This small molecule binds to this protein.
Small molecule (SMILES): CC(=O)N[C@@H]1[C@@H](O)[C@H](O)[C@@H](CO)O[C@H]1O

Sequence of chain 2.A:
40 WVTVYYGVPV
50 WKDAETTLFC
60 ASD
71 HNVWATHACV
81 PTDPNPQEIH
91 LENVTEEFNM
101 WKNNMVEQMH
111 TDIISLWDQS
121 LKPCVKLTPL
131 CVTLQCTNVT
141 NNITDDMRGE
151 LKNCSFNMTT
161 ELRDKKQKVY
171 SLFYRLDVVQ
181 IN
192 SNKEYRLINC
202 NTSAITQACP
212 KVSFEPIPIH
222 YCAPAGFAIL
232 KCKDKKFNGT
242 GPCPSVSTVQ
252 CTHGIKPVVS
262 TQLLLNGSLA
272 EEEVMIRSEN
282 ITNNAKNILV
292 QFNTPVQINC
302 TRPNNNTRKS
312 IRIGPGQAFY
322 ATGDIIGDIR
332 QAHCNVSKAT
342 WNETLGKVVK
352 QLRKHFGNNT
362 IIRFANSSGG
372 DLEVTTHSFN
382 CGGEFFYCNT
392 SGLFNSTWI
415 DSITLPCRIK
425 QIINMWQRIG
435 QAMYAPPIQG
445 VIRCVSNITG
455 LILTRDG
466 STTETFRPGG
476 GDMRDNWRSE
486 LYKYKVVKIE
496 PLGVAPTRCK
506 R

Binding-site contacts:
Ligand atom C4 contacts residue ASN142 of chain 2.A at 4.1 Å.
Ligand atom C5 contacts residue ASN142 of chain 2.A at 3.7 Å.
Ligand atom C1 contacts residue ASN142 of chain 2.A at 1.4 Å.
Ligand atom C8 contacts residue ASN141 of chain 2.A at 3.5 Å.
Ligand atom C2 contacts residue ASN142 of chain 2.A at 2.4 Å.
Ligand atom O5 contacts residue ASN142 of chain 2.A at 2.4 Å (h-bond).
Ligand atom O7 contacts residue ASN141 of chain 2.A at 4.0 Å.
Ligand atom C7 contacts residue ASN141 of chain 2.A at 4.1 Å.
Ligand atom C8 contacts residue ASN142 of chain 2.A at 4.2 Å.
Ligand atom O7 contacts residue ASN142 of chain 2.A at 4.0 Å.
Ligand atom C3 contacts residue ASN142 of chain 2.A at 3.7 Å.
Ligand atom N2 contacts residue ASN142 of chain 2.A at 2.9 Å (h-bond).
Ligand atom C7 contacts residue ASN142 of chain 2.A at 3.7 Å.